A protein and the small-molecule ligand that binds it are described below.
Small molecule (SMILES): NC(=O)N/N=C/c1ccc([N+](=O)[O-])o1

Binding-site contacts:
Ligand atom O2 contacts residue ASN99 of chain 2.A at 2.7 Å (h-bond).
Ligand atom N3 contacts residue TYR131 of chain 2.B at 3.5 Å.
Ligand atom C4 contacts residue PHE100 of chain 2.A at 4.1 Å (hydrophobic).
Ligand atom O2 contacts residue FMN1 of chain 2.C at 3.4 Å.
Ligand atom C1 contacts residue FMN1 of chain 2.C at 3.3 Å.
Ligand atom N4 contacts residue PHE173 of chain 2.B at 4.0 Å.
Ligand atom C1 contacts residue ASN99 of chain 2.A at 3.9 Å.
Ligand atom O3 contacts residue FMN1 of chain 2.C at 3.5 Å.
Ligand atom C6 contacts residue TYR131 of chain 2.B at 3.8 Å (hydrophobic).
Ligand atom O2 contacts residue PHE120 of chain 2.B at 3.8 Å.
Ligand atom N1 contacts residue PHE120 of chain 2.B at 3.7 Å.
Ligand atom C5 contacts residue FMN1 of chain 2.C at 3.6 Å.
Ligand atom N1 contacts residue PHE60 of chain 2.B at 4.0 Å.
Ligand atom O1 contacts residue PHE120 of chain 2.B at 3.8 Å.
Ligand atom C4 contacts residue PHE173 of chain 2.B at 3.6 Å (hydrophobic).
Ligand atom C5 contacts residue TYR131 of chain 2.B at 3.2 Å (hydrophobic).
Ligand atom C2 contacts residue FMN1 of chain 2.C at 3.4 Å.
Ligand atom C2 contacts residue ASN99 of chain 2.A at 3.5 Å.
Ligand atom C3 contacts residue FMN1 of chain 2.C at 3.5 Å.
Ligand atom N4 contacts residue PHE151 of chain 2.A at 3.7 Å.
Ligand atom O1 contacts residue PHE60 of chain 2.B at 2.8 Å.
Ligand atom O4 contacts residue TYR131 of chain 2.B at 4.0 Å.
Ligand atom O1 contacts residue FMN1 of chain 2.C at 3.5 Å.
Ligand atom C2 contacts residue PHE173 of chain 2.B at 3.6 Å (hydrophobic).
Ligand atom C5 contacts residue GLU188 of chain 2.A at 3.2 Å.
Ligand atom N2 contacts residue FMN1 of chain 2.C at 3.0 Å.
Ligand atom N4 contacts residue PHE100 of chain 2.A at 3.6 Å.
Ligand atom N1 contacts residue ASN99 of chain 2.A at 3.6 Å.
Ligand atom O3 contacts residue GLU188 of chain 2.A at 3.5 Å (salt-bridge).
Ligand atom N2 contacts residue TYR131 of chain 2.B at 3.8 Å.
Ligand atom N1 contacts residue FMN1 of chain 2.C at 3.4 Å.
Ligand atom N3 contacts residue GLY148 of chain 2.A at 3.7 Å.
Ligand atom N3 contacts residue FMN1 of chain 2.C at 3.6 Å (h-bond).
Ligand atom C4 contacts residue FMN1 of chain 2.C at 3.2 Å.
Ligand atom N2 contacts residue GLY148 of chain 2.A at 4.1 Å.
Ligand atom C6 contacts residue PHE151 of chain 2.A at 3.8 Å (hydrophobic).
Ligand atom C1 contacts residue PHE120 of chain 2.B at 4.0 Å (hydrophobic).
Ligand atom O2 contacts residue VAL114 of chain 2.B at 3.3 Å.
Ligand atom C3 contacts residue GLU188 of chain 2.A at 4.0 Å.
Ligand atom N2 contacts residue GLU188 of chain 2.A at 3.9 Å.

Sequence of chain 2.B:
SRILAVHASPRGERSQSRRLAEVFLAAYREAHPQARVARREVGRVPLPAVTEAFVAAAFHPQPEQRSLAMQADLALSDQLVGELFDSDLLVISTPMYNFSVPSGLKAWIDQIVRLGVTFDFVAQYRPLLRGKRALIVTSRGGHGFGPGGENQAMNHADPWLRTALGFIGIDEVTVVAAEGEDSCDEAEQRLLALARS

Sequence of chain 2.A:
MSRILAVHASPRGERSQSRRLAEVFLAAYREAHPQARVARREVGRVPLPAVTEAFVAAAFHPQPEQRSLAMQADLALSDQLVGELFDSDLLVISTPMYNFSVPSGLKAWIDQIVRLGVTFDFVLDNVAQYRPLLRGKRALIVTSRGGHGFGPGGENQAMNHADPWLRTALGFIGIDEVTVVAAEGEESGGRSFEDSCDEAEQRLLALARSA